Sequence of chain 1.D:
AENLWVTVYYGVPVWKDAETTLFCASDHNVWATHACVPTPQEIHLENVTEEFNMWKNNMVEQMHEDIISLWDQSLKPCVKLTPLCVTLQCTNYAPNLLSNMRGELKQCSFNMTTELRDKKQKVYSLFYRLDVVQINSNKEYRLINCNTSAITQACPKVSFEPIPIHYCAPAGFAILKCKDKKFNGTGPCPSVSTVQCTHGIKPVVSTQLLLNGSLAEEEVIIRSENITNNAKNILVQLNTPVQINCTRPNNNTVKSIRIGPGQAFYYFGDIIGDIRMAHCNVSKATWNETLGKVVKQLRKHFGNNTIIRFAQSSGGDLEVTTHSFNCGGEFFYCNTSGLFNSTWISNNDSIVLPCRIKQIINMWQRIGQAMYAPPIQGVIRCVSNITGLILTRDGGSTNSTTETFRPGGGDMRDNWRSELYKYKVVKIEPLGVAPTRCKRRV

A protein and the small-molecule ligand that binds it are described below.
Small molecule (SMILES): CC(=O)N[C@@H]1[C@@H](O)[C@H](O)[C@@H](CO)O[C@H]1O

Binding-site contacts:
Ligand atom C1 contacts residue ASN204 of chain 1.D at 1.4 Å.
Ligand atom N2 contacts residue THR206 of chain 1.D at 4.2 Å.
Ligand atom C2 contacts residue THR206 of chain 1.D at 4.5 Å.
Ligand atom C2 contacts residue ASN204 of chain 1.D at 2.4 Å.
Ligand atom C8 contacts residue GLU245 of chain 1.D at 3.3 Å.
Ligand atom C8 contacts residue ASN204 of chain 1.D at 4.3 Å.
Ligand atom O5 contacts residue ASN204 of chain 1.D at 2.4 Å (h-bond).
Ligand atom C5 contacts residue ASN204 of chain 1.D at 3.7 Å.
Ligand atom C8 contacts residue SER244 of chain 1.D at 4.2 Å.
Ligand atom C1 contacts residue THR206 of chain 1.D at 4.0 Å.
Ligand atom C4 contacts residue ASN204 of chain 1.D at 4.2 Å.
Ligand atom O7 contacts residue ASN204 of chain 1.D at 3.1 Å (h-bond).
Ligand atom C7 contacts residue ASN204 of chain 1.D at 3.1 Å.
Ligand atom N2 contacts residue ASN204 of chain 1.D at 2.8 Å (h-bond).
Ligand atom C3 contacts residue ASN204 of chain 1.D at 3.8 Å.